This protein binds this small molecule.
Small molecule (SMILES): CC(C)C[C@H](NC(=O)[C@H](CN)NP(=O)(O)CNC(=O)OCc1ccccc1)C(=O)O

Binding-site contacts:
Ligand atom C1 contacts residue GOL1 of chain 1.G at 3.6 Å.
Ligand atom N16 contacts residue GLU143 of chain 1.A at 3.1 Å (salt-bridge).
Ligand atom C23 contacts residue ASN112 of chain 1.A at 3.2 Å.
Ligand atom C6 contacts residue ALA113 of chain 1.A at 3.4 Å (hydrophobic).
Ligand atom C18 contacts residue HIS231 of chain 1.A at 3.7 Å.
Ligand atom N26 contacts residue LEU202 of chain 1.A at 3.5 Å.
Ligand atom C25 contacts residue GLU143 of chain 1.A at 3.4 Å.
Ligand atom C20 contacts residue HIS231 of chain 1.A at 3.5 Å.
Ligand atom O15 contacts residue GLU166 of chain 1.A at 2.9 Å (salt-bridge).
Ligand atom O14 contacts residue ALA113 of chain 1.A at 3.4 Å (h-bond).
Ligand atom C28 contacts residue HIS231 of chain 1.A at 3.4 Å.
Ligand atom O15 contacts residue HIS231 of chain 1.A at 2.9 Å (h-bond).
Ligand atom O29 contacts residue HIS231 of chain 1.A at 3.6 Å.
Ligand atom O14 contacts residue HIS146 of chain 1.A at 3.4 Å.
Ligand atom O3 contacts residue TYR157 of chain 1.A at 3.7 Å.
Ligand atom P13 contacts residue GLU143 of chain 1.A at 3.7 Å.
Ligand atom C4 contacts residue GOL1 of chain 1.G at 3.6 Å.
Ligand atom N16 contacts residue ALA113 of chain 1.A at 2.8 Å (h-bond).
Ligand atom N5 contacts residue GOL1 of chain 1.G at 3.0 Å (h-bond).
Ligand atom O15 contacts residue TYR157 of chain 1.A at 3.5 Å (h-bond).
Ligand atom C9 contacts residue TRP115 of chain 1.A at 3.6 Å (hydrophobic).
Ligand atom C23 contacts residue ASN111 of chain 1.A at 3.7 Å.
Ligand atom N16 contacts residue ASN112 of chain 1.A at 3.2 Å (h-bond).
Ligand atom O30 contacts residue HIS231 of chain 1.A at 3.4 Å (h-bond).
Ligand atom O15 contacts residue ZN1 of chain 1.B at 2.0 Å.
Ligand atom O14 contacts residue GOL1 of chain 1.G at 2.7 Å (h-bond).
Ligand atom O15 contacts residue HIS146 of chain 1.A at 3.6 Å.
Ligand atom O14 contacts residue GLU143 of chain 1.A at 2.5 Å (salt-bridge).
Ligand atom O14 contacts residue ZN1 of chain 1.B at 3.0 Å.
Ligand atom P13 contacts residue ALA113 of chain 1.A at 3.4 Å.
Ligand atom O27 contacts residue ARG203 of chain 1.A at 2.8 Å (salt-bridge).
Ligand atom N19 contacts residue ASN112 of chain 1.A at 3.2 Å (h-bond).
Ligand atom C12 contacts residue GOL1 of chain 1.G at 3.5 Å.
Ligand atom O3 contacts residue GOL1 of chain 1.G at 3.1 Å.
Ligand atom C17 contacts residue GLU143 of chain 1.A at 3.6 Å.
Ligand atom O15 contacts residue HIS142 of chain 1.A at 3.3 Å (h-bond).
Ligand atom O27 contacts residue HIS231 of chain 1.A at 3.4 Å.
Ligand atom N19 contacts residue HIS231 of chain 1.A at 3.6 Å.
Ligand atom P13 contacts residue ZN1 of chain 1.B at 3.0 Å.
Ligand atom O29 contacts residue ASN112 of chain 1.A at 2.9 Å (h-bond).

Sequence of chain 1.A:
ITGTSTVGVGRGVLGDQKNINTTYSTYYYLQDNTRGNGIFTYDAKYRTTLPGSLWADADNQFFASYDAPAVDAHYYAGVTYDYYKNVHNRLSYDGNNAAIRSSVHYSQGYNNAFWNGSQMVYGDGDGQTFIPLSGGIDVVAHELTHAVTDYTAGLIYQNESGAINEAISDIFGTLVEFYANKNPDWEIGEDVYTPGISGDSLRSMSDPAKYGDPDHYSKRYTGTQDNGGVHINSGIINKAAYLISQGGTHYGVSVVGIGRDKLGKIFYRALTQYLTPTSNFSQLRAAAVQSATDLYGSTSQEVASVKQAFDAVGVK